This protein binds this small molecule.
Small molecule (SMILES): O=C1N=c2cc([N+](=O)[O-])c([N+](=O)[O-])cc2=NC1=O

Binding-site contacts:
Ligand atom C1 contacts residue ARG523 of chain 1.C at 3.4 Å.
Ligand atom O3 contacts residue GLU440 of chain 1.C at 3.2 Å (salt-bridge).
Ligand atom O6 contacts residue TYR764 of chain 1.C at 3.3 Å (h-bond).
Ligand atom C6 contacts residue PRO516 of chain 1.C at 3.6 Å (hydrophobic).
Ligand atom C6 contacts residue TYR764 of chain 1.C at 3.6 Å (hydrophobic).
Ligand atom O5 contacts residue GLU738 of chain 1.C at 3.4 Å (salt-bridge).
Ligand atom N4 contacts residue GLU440 of chain 1.C at 3.3 Å (salt-bridge).
Ligand atom N3 contacts residue ASN721 of chain 1.C at 3.6 Å.
Ligand atom C2 contacts residue ALA518 of chain 1.C at 3.8 Å (hydrophobic).
Ligand atom N3 contacts residue GLU738 of chain 1.C at 3.9 Å.
Ligand atom O2 contacts residue PRO516 of chain 1.C at 3.9 Å.
Ligand atom O6 contacts residue TYR488 of chain 1.C at 3.6 Å.
Ligand atom O3 contacts residue ASN721 of chain 1.C at 3.6 Å.
Ligand atom N2 contacts residue ALA518 of chain 1.C at 3.8 Å.
Ligand atom N4 contacts residue TYR764 of chain 1.C at 3.6 Å.
Ligand atom C3 contacts residue TYR488 of chain 1.C at 3.9 Å (hydrophobic).
Ligand atom C7 contacts residue TYR488 of chain 1.C at 4.0 Å (hydrophobic).
Ligand atom N4 contacts residue TYR488 of chain 1.C at 3.6 Å.
Ligand atom O4 contacts residue GLU440 of chain 1.C at 2.5 Å (salt-bridge).
Ligand atom N1 contacts residue TYR488 of chain 1.C at 4.0 Å.
Ligand atom C8 contacts residue TYR764 of chain 1.C at 3.9 Å (hydrophobic).
Ligand atom O2 contacts residue ARG523 of chain 1.C at 2.3 Å (salt-bridge).
Ligand atom C1 contacts residue TYR488 of chain 1.C at 3.9 Å (hydrophobic).
Ligand atom O4 contacts residue GLU738 of chain 1.C at 3.3 Å (salt-bridge).
Ligand atom C4 contacts residue PRO516 of chain 1.C at 3.8 Å (hydrophobic).
Ligand atom C4 contacts residue TYR488 of chain 1.C at 3.7 Å (hydrophobic).
Ligand atom O2 contacts residue ALA518 of chain 1.C at 2.8 Å (h-bond).
Ligand atom C6 contacts residue TYR488 of chain 1.C at 3.5 Å (hydrophobic).
Ligand atom C2 contacts residue PRO516 of chain 1.C at 3.9 Å (hydrophobic).
Ligand atom C5 contacts residue TYR488 of chain 1.C at 3.9 Å (hydrophobic).
Ligand atom O5 contacts residue ASN721 of chain 1.C at 2.7 Å (h-bond).
Ligand atom N2 contacts residue TYR488 of chain 1.C at 3.5 Å.
Ligand atom C2 contacts residue ARG523 of chain 1.C at 3.6 Å.
Ligand atom N2 contacts residue PRO516 of chain 1.C at 3.0 Å (h-bond).
Ligand atom C2 contacts residue TYR488 of chain 1.C at 3.8 Å (hydrophobic).
Ligand atom O6 contacts residue PRO516 of chain 1.C at 3.4 Å.
Ligand atom O1 contacts residue ARG523 of chain 1.C at 2.4 Å (salt-bridge).
Ligand atom C8 contacts residue TYR488 of chain 1.C at 3.5 Å (hydrophobic).
Ligand atom O6 contacts residue GLU440 of chain 1.C at 3.3 Å.
Ligand atom O2 contacts residue LEU517 of chain 1.C at 3.8 Å.

Sequence of chain 1.C:
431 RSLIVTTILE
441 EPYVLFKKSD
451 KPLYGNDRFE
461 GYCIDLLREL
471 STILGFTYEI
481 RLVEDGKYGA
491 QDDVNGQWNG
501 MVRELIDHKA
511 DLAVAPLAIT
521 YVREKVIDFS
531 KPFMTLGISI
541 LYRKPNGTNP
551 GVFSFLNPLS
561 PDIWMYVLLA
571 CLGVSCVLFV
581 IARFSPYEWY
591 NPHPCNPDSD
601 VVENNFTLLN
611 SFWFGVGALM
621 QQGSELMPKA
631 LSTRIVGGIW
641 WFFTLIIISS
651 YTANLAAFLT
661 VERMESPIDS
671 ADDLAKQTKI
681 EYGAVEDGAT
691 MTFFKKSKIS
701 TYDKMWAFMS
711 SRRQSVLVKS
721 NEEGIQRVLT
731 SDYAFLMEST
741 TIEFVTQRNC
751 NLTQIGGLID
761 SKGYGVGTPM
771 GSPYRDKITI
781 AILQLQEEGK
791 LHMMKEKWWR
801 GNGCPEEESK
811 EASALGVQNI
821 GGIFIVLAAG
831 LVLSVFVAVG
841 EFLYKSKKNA